Sequence of chain 3.A:
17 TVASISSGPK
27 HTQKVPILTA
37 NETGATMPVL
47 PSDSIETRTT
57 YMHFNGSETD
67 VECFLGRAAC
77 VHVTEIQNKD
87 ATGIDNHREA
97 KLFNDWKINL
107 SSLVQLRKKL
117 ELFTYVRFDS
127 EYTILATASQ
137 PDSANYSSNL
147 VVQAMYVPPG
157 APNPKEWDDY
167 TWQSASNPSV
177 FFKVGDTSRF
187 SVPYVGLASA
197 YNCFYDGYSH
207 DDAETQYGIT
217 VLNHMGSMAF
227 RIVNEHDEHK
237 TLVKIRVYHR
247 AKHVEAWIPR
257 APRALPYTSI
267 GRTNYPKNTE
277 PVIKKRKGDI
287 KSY

Binding-site contacts:
Ligand atom N4 contacts residue ASN219 of chain 3.A at 4.0 Å.
Ligand atom C16 contacts residue ILE104 of chain 3.A at 3.7 Å (hydrophobic).
Ligand atom C19 contacts residue TYR152 of chain 3.A at 3.9 Å (hydrophobic).
Ligand atom C21 contacts residue MET224 of chain 3.A at 4.0 Å (hydrophobic).
Ligand atom C13 contacts residue TYR197 of chain 3.A at 4.0 Å (hydrophobic).
Ligand atom C21 contacts residue ILE104 of chain 3.A at 3.5 Å (hydrophobic).
Ligand atom N9 contacts residue TYR128 of chain 3.A at 4.1 Å.
Ligand atom C7 contacts residue TYR197 of chain 3.A at 3.5 Å (hydrophobic).
Ligand atom C14 contacts residue TYR197 of chain 3.A at 4.1 Å (hydrophobic).
Ligand atom C15 contacts residue TYR128 of chain 3.A at 3.0 Å (hydrophobic).
Ligand atom C16 contacts residue TYR128 of chain 3.A at 2.9 Å (hydrophobic).
Ligand atom C10 contacts residue LEU106 of chain 3.A at 4.0 Å (hydrophobic).
Ligand atom C11 contacts residue TYR128 of chain 3.A at 3.4 Å (hydrophobic).
Ligand atom C18 contacts residue VAL188 of chain 3.A at 3.9 Å (hydrophobic).
Ligand atom C14 contacts residue SER126 of chain 3.A at 3.6 Å.
Ligand atom C8 contacts residue TYR197 of chain 3.A at 3.4 Å (hydrophobic).
Ligand atom C17 contacts residue ILE104 of chain 3.A at 3.8 Å (hydrophobic).
Ligand atom C20 contacts residue VAL191 of chain 3.A at 3.5 Å (hydrophobic).
Ligand atom C13 contacts residue TYR128 of chain 3.A at 3.0 Å (hydrophobic).
Ligand atom C11 contacts residue ILE104 of chain 3.A at 3.5 Å (hydrophobic).
Ligand atom C13 contacts residue SER126 of chain 3.A at 3.7 Å.
Ligand atom N4 contacts residue DMS1 of chain 3.F at 3.6 Å (h-bond).
Ligand atom C1 contacts residue ASN198 of chain 3.A at 4.0 Å.
Ligand atom C14 contacts residue TYR128 of chain 3.A at 3.3 Å (hydrophobic).
Ligand atom C7 contacts residue LEU106 of chain 3.A at 4.1 Å (hydrophobic).
Ligand atom C20 contacts residue VAL188 of chain 3.A at 3.7 Å (hydrophobic).
Ligand atom C11 contacts residue MET221 of chain 3.A at 4.0 Å (hydrophobic).
Ligand atom N5 contacts residue DMS1 of chain 3.F at 3.9 Å.
Ligand atom C10 contacts residue ILE104 of chain 3.A at 3.9 Å (hydrophobic).
Ligand atom C1 contacts residue DMS1 of chain 3.F at 4.1 Å.
Ligand atom C19 contacts residue VAL188 of chain 3.A at 3.5 Å (hydrophobic).
Ligand atom C17 contacts residue TYR128 of chain 3.A at 3.8 Å (hydrophobic).
Ligand atom C7 contacts residue PHE124 of chain 3.A at 3.8 Å (hydrophobic).
Ligand atom C8 contacts residue PHE124 of chain 3.A at 3.6 Å (hydrophobic).
Ligand atom C10 contacts residue MET221 of chain 3.A at 4.0 Å (hydrophobic).
Ligand atom C10 contacts residue TYR128 of chain 3.A at 3.6 Å (hydrophobic).
Ligand atom C18 contacts residue TYR152 of chain 3.A at 3.8 Å (hydrophobic).
Ligand atom C19 contacts residue VAL191 of chain 3.A at 4.0 Å (hydrophobic).
Ligand atom N12 contacts residue TYR128 of chain 3.A at 2.5 Å (h-bond).
Ligand atom N5 contacts residue ASN219 of chain 3.A at 4.1 Å.

This small molecule binds to this protein.
Small molecule (SMILES): COc1ccc(N2CCN(c3cccc(C)c3)CC2)nn1